A small-molecule ligand and the protein it binds are described below.
Small molecule (SMILES): CC(=O)N[C@@H]1[C@@H](O)[C@H](O)[C@@H](CO)O[C@H]1O

Sequence of chain 4.A:
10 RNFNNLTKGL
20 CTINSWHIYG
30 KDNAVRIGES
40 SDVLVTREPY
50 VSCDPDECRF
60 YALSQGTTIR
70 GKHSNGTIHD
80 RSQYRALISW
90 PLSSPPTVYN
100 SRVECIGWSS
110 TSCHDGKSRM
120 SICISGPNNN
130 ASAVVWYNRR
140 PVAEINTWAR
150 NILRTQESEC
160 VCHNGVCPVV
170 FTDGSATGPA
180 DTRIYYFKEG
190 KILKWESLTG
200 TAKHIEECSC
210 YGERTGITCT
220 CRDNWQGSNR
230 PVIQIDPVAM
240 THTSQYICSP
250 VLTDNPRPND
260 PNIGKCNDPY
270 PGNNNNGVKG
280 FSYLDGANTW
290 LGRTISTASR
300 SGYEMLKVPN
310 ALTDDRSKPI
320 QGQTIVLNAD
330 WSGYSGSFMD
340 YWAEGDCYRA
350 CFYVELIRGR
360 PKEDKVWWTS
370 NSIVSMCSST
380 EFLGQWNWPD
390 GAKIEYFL

Binding-site contacts:
Ligand atom C8 contacts residue TRP366 of chain 4.A at 3.8 Å (hydrophobic).
Ligand atom C2 contacts residue ASN74 of chain 4.A at 2.5 Å.
Ligand atom C3 contacts residue ASN74 of chain 4.A at 3.8 Å.
Ligand atom O5 contacts residue ASN74 of chain 4.A at 2.4 Å (h-bond).
Ligand atom O4 contacts residue TRP366 of chain 4.A at 4.4 Å.
Ligand atom O7 contacts residue ASN74 of chain 4.A at 3.9 Å.
Ligand atom C4 contacts residue ASN74 of chain 4.A at 4.2 Å.
Ligand atom N2 contacts residue ASN74 of chain 4.A at 2.9 Å (h-bond).
Ligand atom C1 contacts residue TRP366 of chain 4.A at 4.0 Å (hydrophobic).
Ligand atom C7 contacts residue TRP366 of chain 4.A at 4.2 Å (hydrophobic).
Ligand atom N2 contacts residue TRP366 of chain 4.A at 3.5 Å.
Ligand atom C2 contacts residue TRP366 of chain 4.A at 4.3 Å (hydrophobic).
Ligand atom C3 contacts residue TRP366 of chain 4.A at 4.0 Å (hydrophobic).
Ligand atom C1 contacts residue ASN74 of chain 4.A at 1.4 Å.
Ligand atom C7 contacts residue ASN74 of chain 4.A at 3.6 Å.
Ligand atom C5 contacts residue ASN74 of chain 4.A at 3.7 Å.
Ligand atom C5 contacts residue TRP366 of chain 4.A at 4.4 Å (hydrophobic).